The small molecule below binds the protein below.
Small molecule (SMILES): CC(=O)N[C@H]1[C@H](O[C@H]2[C@H](O)[C@@H](NC(C)=O)CO[C@@H]2CO)O[C@H](CO)[C@@H](O)[C@@H]1O

Sequence of chain 1.A:
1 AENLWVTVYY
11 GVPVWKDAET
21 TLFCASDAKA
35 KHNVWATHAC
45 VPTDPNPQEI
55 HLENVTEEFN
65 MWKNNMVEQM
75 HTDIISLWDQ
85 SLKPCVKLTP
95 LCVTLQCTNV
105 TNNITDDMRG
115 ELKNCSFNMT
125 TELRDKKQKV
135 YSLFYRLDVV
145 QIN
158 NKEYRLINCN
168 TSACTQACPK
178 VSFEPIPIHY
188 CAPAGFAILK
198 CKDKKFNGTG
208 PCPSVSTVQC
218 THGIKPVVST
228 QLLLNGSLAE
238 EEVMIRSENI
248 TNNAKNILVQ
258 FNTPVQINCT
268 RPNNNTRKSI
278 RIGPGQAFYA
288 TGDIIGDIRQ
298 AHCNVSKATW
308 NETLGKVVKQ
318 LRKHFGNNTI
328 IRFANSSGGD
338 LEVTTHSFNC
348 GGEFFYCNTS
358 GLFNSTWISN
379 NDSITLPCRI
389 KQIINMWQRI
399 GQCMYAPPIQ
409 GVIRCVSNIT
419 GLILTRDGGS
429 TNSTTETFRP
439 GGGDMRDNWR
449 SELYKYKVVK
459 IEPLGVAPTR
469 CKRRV

Binding-site contacts:
Ligand atom C7 contacts residue ASN265 of chain 1.A at 3.0 Å.
Ligand atom N2 contacts residue ASN265 of chain 1.A at 2.9 Å (h-bond).
Ligand atom C5 contacts residue ARG412 of chain 1.A at 4.1 Å.
Ligand atom C8 contacts residue GLN263 of chain 1.A at 4.4 Å.
Ligand atom O5 contacts residue ARG412 of chain 1.A at 2.8 Å (salt-bridge).
Ligand atom C8 contacts residue ASN301 of chain 1.A at 4.0 Å.
Ligand atom C1 contacts residue ASN265 of chain 1.A at 1.4 Å.
Ligand atom O6 contacts residue ARG412 of chain 1.A at 3.3 Å (salt-bridge).
Ligand atom C4 contacts residue ASN265 of chain 1.A at 4.2 Å.
Ligand atom C8 contacts residue SER303 of chain 1.A at 3.6 Å.
Ligand atom N2 contacts residue GLN263 of chain 1.A at 4.0 Å.
Ligand atom C5 contacts residue GLN263 of chain 1.A at 4.2 Å.
Ligand atom O7 contacts residue ASN301 of chain 1.A at 3.8 Å.
Ligand atom C1 contacts residue ARG412 of chain 1.A at 3.5 Å.
Ligand atom O5 contacts residue ASN265 of chain 1.A at 2.4 Å (h-bond).
Ligand atom C4 contacts residue GLN263 of chain 1.A at 4.3 Å.
Ligand atom C1 contacts residue GLN263 of chain 1.A at 3.9 Å.
Ligand atom O3 contacts residue GLN263 of chain 1.A at 4.5 Å.
Ligand atom C2 contacts residue GLN263 of chain 1.A at 4.0 Å.
Ligand atom O7 contacts residue ASN265 of chain 1.A at 2.8 Å (h-bond).
Ligand atom C5 contacts residue ASN265 of chain 1.A at 3.6 Å.
Ligand atom C8 contacts residue ASN265 of chain 1.A at 4.3 Å.
Ligand atom C6 contacts residue ARG412 of chain 1.A at 4.1 Å.
Ligand atom O6 contacts residue VAL414 of chain 1.A at 3.9 Å.
Ligand atom C3 contacts residue ASN265 of chain 1.A at 3.8 Å.
Ligand atom C8 contacts residue VAL302 of chain 1.A at 4.0 Å (hydrophobic).
Ligand atom C3 contacts residue GLN263 of chain 1.A at 3.6 Å.
Ligand atom C7 contacts residue ASN301 of chain 1.A at 4.5 Å.
Ligand atom O5 contacts residue VAL414 of chain 1.A at 4.4 Å.
Ligand atom C2 contacts residue ASN265 of chain 1.A at 2.4 Å.